The small molecule below binds the protein below.
Small molecule (SMILES): CC(=O)N[C@H]1[C@H](O[C@H]2[C@H](O)[C@@H](NC(C)=O)CO[C@@H]2CO[C@@H]2O[C@@H](C)[C@@H](O)[C@@H](O)[C@@H]2O)O[C@H](CO)[C@@H](O)[C@@H]1O

Sequence of chain 1.A:
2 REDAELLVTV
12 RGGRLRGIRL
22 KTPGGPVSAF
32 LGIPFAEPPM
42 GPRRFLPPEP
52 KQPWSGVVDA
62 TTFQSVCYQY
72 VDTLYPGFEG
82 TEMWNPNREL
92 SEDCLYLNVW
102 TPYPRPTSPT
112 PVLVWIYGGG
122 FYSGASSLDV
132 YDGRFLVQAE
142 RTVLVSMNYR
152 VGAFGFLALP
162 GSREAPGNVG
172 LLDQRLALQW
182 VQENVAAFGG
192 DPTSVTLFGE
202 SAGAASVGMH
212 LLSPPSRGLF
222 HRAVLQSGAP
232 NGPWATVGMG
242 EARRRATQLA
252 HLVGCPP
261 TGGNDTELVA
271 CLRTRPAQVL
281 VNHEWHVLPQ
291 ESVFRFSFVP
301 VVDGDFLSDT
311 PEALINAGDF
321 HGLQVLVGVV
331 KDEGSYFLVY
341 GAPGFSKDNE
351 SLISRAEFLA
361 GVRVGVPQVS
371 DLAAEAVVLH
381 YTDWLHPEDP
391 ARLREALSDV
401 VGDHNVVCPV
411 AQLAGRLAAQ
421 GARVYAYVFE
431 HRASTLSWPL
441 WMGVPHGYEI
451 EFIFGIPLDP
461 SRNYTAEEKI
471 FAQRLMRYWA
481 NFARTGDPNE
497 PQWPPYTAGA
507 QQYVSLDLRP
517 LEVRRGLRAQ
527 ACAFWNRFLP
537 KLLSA

Binding-site contacts:
Ligand atom C5 contacts residue ASN264 of chain 1.A at 3.9 Å.
Ligand atom O5 contacts residue ASN264 of chain 1.A at 2.8 Å (h-bond).
Ligand atom O7 contacts residue ASN264 of chain 1.A at 2.5 Å (h-bond).
Ligand atom C6 contacts residue GLU267 of chain 1.A at 4.2 Å.
Ligand atom C1 contacts residue ASN264 of chain 1.A at 1.6 Å.
Ligand atom C5 contacts residue THR266 of chain 1.A at 4.2 Å.
Ligand atom C3 contacts residue ASN264 of chain 1.A at 3.8 Å.
Ligand atom C7 contacts residue ASN264 of chain 1.A at 2.7 Å.
Ligand atom N2 contacts residue ASN264 of chain 1.A at 2.6 Å (h-bond).
Ligand atom C5 contacts residue GLU267 of chain 1.A at 4.3 Å.
Ligand atom C8 contacts residue ASN264 of chain 1.A at 4.0 Å.
Ligand atom O6 contacts residue THR266 of chain 1.A at 3.8 Å.
Ligand atom C1 contacts residue GLU267 of chain 1.A at 4.1 Å.
Ligand atom C6 contacts residue THR266 of chain 1.A at 4.5 Å.
Ligand atom O5 contacts residue GLU267 of chain 1.A at 3.3 Å (salt-bridge).
Ligand atom C4 contacts residue ASN264 of chain 1.A at 4.4 Å.
Ligand atom C1 contacts residue THR266 of chain 1.A at 4.5 Å.
Ligand atom O7 contacts residue THR266 of chain 1.A at 3.7 Å.
Ligand atom C2 contacts residue ASN264 of chain 1.A at 2.5 Å.